Sequence of chain 1.A:
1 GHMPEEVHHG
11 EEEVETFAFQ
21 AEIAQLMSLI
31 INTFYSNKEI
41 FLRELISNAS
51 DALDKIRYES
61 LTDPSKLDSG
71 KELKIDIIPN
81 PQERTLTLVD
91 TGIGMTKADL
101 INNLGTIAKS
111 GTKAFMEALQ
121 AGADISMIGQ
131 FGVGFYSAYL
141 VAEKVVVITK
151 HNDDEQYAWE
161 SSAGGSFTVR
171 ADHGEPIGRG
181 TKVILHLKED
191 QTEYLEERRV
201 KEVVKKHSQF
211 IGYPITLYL

The small molecule below binds the protein below.
Small molecule (SMILES): CC(C)c1cc(C(=O)N2Cc3ccccc3C2)c(O)c(CO)c1O

Binding-site contacts:
Ligand atom C21 contacts residue ASP51 of chain 1.A at 3.7 Å.
Ligand atom O11 contacts residue ASN48 of chain 1.A at 3.7 Å.
Ligand atom C23 contacts residue ALA52 of chain 1.A at 3.9 Å (hydrophobic).
Ligand atom C18 contacts residue ALA52 of chain 1.A at 3.8 Å (hydrophobic).
Ligand atom C22 contacts residue ASP51 of chain 1.A at 3.5 Å.
Ligand atom O15 contacts residue THR181 of chain 1.A at 2.9 Å (h-bond).
Ligand atom O13 contacts residue VAL183 of chain 1.A at 3.7 Å.
Ligand atom O11 contacts residue VAL183 of chain 1.A at 3.6 Å.
Ligand atom O13 contacts residue LEU45 of chain 1.A at 3.3 Å (h-bond).
Ligand atom C24 contacts residue ALA52 of chain 1.A at 3.7 Å (hydrophobic).
Ligand atom C07 contacts residue ASP90 of chain 1.A at 3.4 Å.
Ligand atom C10 contacts residue ASN48 of chain 1.A at 3.6 Å.
Ligand atom N16 contacts residue ALA52 of chain 1.A at 3.5 Å.
Ligand atom C12 contacts residue ASP90 of chain 1.A at 3.1 Å.
Ligand atom C17 contacts residue ILE93 of chain 1.A at 3.9 Å (hydrophobic).
Ligand atom C12 contacts residue ALA49 of chain 1.A at 3.6 Å (hydrophobic).
Ligand atom C20 contacts residue LYS55 of chain 1.A at 3.8 Å.
Ligand atom O08 contacts residue ASP90 of chain 1.A at 2.3 Å (salt-bridge).
Ligand atom O15 contacts residue GLY94 of chain 1.A at 3.7 Å.
Ligand atom C14 contacts residue THR181 of chain 1.A at 3.7 Å.
Ligand atom O13 contacts residue LEU88 of chain 1.A at 3.4 Å.
Ligand atom C02 contacts residue PHE135 of chain 1.A at 3.6 Å (hydrophobic).
Ligand atom C19 contacts residue ILE93 of chain 1.A at 3.7 Å (hydrophobic).
Ligand atom C09 contacts residue ASP90 of chain 1.A at 3.7 Å.
Ligand atom C19 contacts residue LYS55 of chain 1.A at 3.8 Å.
Ligand atom C24 contacts residue ASN48 of chain 1.A at 3.8 Å.
Ligand atom C14 contacts residue MET95 of chain 1.A at 3.9 Å (hydrophobic).
Ligand atom C09 contacts residue ASN48 of chain 1.A at 3.7 Å.
Ligand atom C01 contacts residue PHE135 of chain 1.A at 3.3 Å (hydrophobic).
Ligand atom C17 contacts residue GLY94 of chain 1.A at 3.8 Å.
Ligand atom O08 contacts residue ALA52 of chain 1.A at 3.3 Å.
Ligand atom C07 contacts residue THR181 of chain 1.A at 3.9 Å.
Ligand atom C03 contacts residue DMS1 of chain 1.F at 3.6 Å.
Ligand atom O08 contacts residue THR181 of chain 1.A at 3.7 Å.
Ligand atom C12 contacts residue LEU45 of chain 1.A at 3.7 Å (hydrophobic).
Ligand atom C05 contacts residue MET95 of chain 1.A at 3.7 Å (hydrophobic).
Ligand atom C17 contacts residue ALA52 of chain 1.A at 3.5 Å (hydrophobic).
Ligand atom O15 contacts residue MET95 of chain 1.A at 3.2 Å.
Ligand atom C03 contacts residue LEU104 of chain 1.A at 3.9 Å (hydrophobic).
Ligand atom C02 contacts residue ASN48 of chain 1.A at 3.8 Å.